Binding-site contacts:
Ligand atom N9 contacts residue ASP168 of chain 1.A at 3.5 Å (salt-bridge).
Ligand atom C10 contacts residue ASP168 of chain 1.A at 3.7 Å.
Ligand atom C15 contacts residue GLU71 of chain 1.A at 3.0 Å.
Ligand atom C8 contacts residue LEU75 of chain 1.A at 4.0 Å (hydrophobic).
Ligand atom C4 contacts residue ASP168 of chain 1.A at 3.5 Å.
Ligand atom N9 contacts residue LEU75 of chain 1.A at 3.7 Å.
Ligand atom C3 contacts residue GLU71 of chain 1.A at 3.8 Å.
Ligand atom C18 contacts residue LEU167 of chain 1.A at 3.8 Å (hydrophobic).
Ligand atom C15 contacts residue LEU74 of chain 1.A at 3.9 Å (hydrophobic).
Ligand atom O1 contacts residue ILE84 of chain 1.A at 3.6 Å.
Ligand atom C5 contacts residue ILE84 of chain 1.A at 3.9 Å (hydrophobic).
Ligand atom C8 contacts residue ILE84 of chain 1.A at 3.9 Å (hydrophobic).
Ligand atom N2 contacts residue ASP168 of chain 1.A at 3.3 Å (salt-bridge).
Ligand atom C6 contacts residue LYS53 of chain 1.A at 4.0 Å.
Ligand atom C19 contacts residue HIS148 of chain 1.A at 3.7 Å.
Ligand atom C3 contacts residue ASP168 of chain 1.A at 3.8 Å.
Ligand atom CL6 contacts residue ALA51 of chain 1.A at 3.5 Å.
Ligand atom N12 contacts residue ASP168 of chain 1.A at 3.9 Å.
Ligand atom C18 contacts residue ILE166 of chain 1.A at 3.8 Å (hydrophobic).
Ligand atom O1 contacts residue ASP168 of chain 1.A at 2.9 Å (salt-bridge).
Ligand atom C3 contacts residue ILE84 of chain 1.A at 3.7 Å (hydrophobic).
Ligand atom C4 contacts residue ILE84 of chain 1.A at 3.7 Å (hydrophobic).
Ligand atom C14 contacts residue ILE84 of chain 1.A at 3.9 Å (hydrophobic).
Ligand atom C10 contacts residue GLU71 of chain 1.A at 3.5 Å.
Ligand atom C5 contacts residue TYR169 of chain 1.A at 3.5 Å (hydrophobic).
Ligand atom N11 contacts residue ASP168 of chain 1.A at 3.6 Å.
Ligand atom C1 contacts residue GLU71 of chain 1.A at 3.6 Å.
Ligand atom N12 contacts residue LEU74 of chain 1.A at 3.6 Å.
Ligand atom N11 contacts residue LEU74 of chain 1.A at 3.9 Å.
Ligand atom C14 contacts residue ASP168 of chain 1.A at 3.7 Å.
Ligand atom N11 contacts residue GLU71 of chain 1.A at 3.4 Å (salt-bridge).
Ligand atom C18 contacts residue HIS148 of chain 1.A at 3.5 Å.
Ligand atom O1 contacts residue LEU167 of chain 1.A at 3.4 Å.
Ligand atom N2 contacts residue GLU71 of chain 1.A at 2.9 Å (salt-bridge).
Ligand atom C1 contacts residue LEU75 of chain 1.A at 3.8 Å (hydrophobic).
Ligand atom C17 contacts residue MET78 of chain 1.A at 3.7 Å (hydrophobic).
Ligand atom CL6 contacts residue THR106 of chain 1.A at 3.8 Å.
Ligand atom C1 contacts residue ASP168 of chain 1.A at 3.1 Å.
Ligand atom C7 contacts residue LYS53 of chain 1.A at 3.7 Å.
Ligand atom N9 contacts residue GLU71 of chain 1.A at 2.8 Å (salt-bridge).

A small-molecule ligand and the protein it binds are described below.
Small molecule (SMILES): Cn1nc(C(C)(C)C)cc1NC(=O)Nc1ccc(Cl)cc1

Sequence of chain 1.A:
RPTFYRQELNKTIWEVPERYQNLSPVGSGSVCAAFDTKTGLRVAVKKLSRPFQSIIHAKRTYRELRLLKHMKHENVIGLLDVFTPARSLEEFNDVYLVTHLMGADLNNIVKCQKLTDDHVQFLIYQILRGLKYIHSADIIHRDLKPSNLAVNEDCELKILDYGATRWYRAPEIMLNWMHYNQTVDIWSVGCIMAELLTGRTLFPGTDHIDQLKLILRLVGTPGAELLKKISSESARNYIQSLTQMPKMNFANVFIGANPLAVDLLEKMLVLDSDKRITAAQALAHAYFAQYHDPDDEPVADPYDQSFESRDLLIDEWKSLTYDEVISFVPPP